Sequence of chain 1.C:
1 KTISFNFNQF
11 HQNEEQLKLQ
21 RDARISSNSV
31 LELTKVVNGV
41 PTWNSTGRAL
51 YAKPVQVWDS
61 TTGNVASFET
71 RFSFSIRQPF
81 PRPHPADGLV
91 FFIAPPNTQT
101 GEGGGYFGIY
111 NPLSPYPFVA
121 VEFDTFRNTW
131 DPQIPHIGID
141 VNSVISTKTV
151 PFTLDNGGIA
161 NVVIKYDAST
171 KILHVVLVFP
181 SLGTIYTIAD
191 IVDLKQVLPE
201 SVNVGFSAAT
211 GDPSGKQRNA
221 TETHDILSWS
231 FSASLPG

Binding-site contacts:
Ligand atom C4 contacts residue ASP87 of chain 1.C at 3.3 Å.
Ligand atom O3 contacts residue ASN128 of chain 1.C at 3.5 Å (h-bond).
Ligand atom C3 contacts residue ASP87 of chain 1.C at 3.3 Å.
Ligand atom C6 contacts residue SER214 of chain 1.C at 3.6 Å.
Ligand atom O4 contacts residue ASP212 of chain 1.C at 2.8 Å (salt-bridge).
Ligand atom O3 contacts residue HIS84 of chain 1.C at 4.1 Å.
Ligand atom C6 contacts residue ASP212 of chain 1.C at 4.1 Å.
Ligand atom O3 contacts residue PHE126 of chain 1.C at 3.7 Å.
Ligand atom O3 contacts residue ASP87 of chain 1.C at 2.3 Å (salt-bridge).
Ligand atom O6 contacts residue GLY215 of chain 1.C at 3.8 Å.
Ligand atom O2 contacts residue PHE126 of chain 1.C at 3.9 Å.
Ligand atom O3 contacts residue GLY215 of chain 1.C at 4.1 Å.
Ligand atom C4 contacts residue PHE126 of chain 1.C at 3.8 Å (hydrophobic).
Ligand atom C4 contacts residue ASP212 of chain 1.C at 4.1 Å.
Ligand atom O4 contacts residue GLY211 of chain 1.C at 3.4 Å.
Ligand atom O6 contacts residue HIS84 of chain 1.C at 3.2 Å (h-bond).
Ligand atom O6 contacts residue GLN217 of chain 1.C at 4.1 Å.
Ligand atom O3 contacts residue GLY105 of chain 1.C at 2.7 Å (h-bond).
Ligand atom O5 contacts residue ASP212 of chain 1.C at 3.8 Å.
Ligand atom C6 contacts residue HIS84 of chain 1.C at 4.0 Å.
Ligand atom C4 contacts residue ALA86 of chain 1.C at 4.2 Å (hydrophobic).
Ligand atom O4 contacts residue PHE126 of chain 1.C at 4.2 Å.
Ligand atom C1 contacts residue ASP212 of chain 1.C at 4.2 Å.
Ligand atom C6 contacts residue ALA220 of chain 1.C at 3.5 Å (hydrophobic).
Ligand atom C2 contacts residue PHE126 of chain 1.C at 3.8 Å (hydrophobic).
Ligand atom O2 contacts residue ASN128 of chain 1.C at 3.5 Å (h-bond).
Ligand atom O4 contacts residue ASP87 of chain 1.C at 2.8 Å (salt-bridge).
Ligand atom O6 contacts residue SER214 of chain 1.C at 4.3 Å.
Ligand atom C6 contacts residue GLY211 of chain 1.C at 3.9 Å.
Ligand atom O5 contacts residue GLY215 of chain 1.C at 3.8 Å.
Ligand atom O3 contacts residue GLY104 of chain 1.C at 3.5 Å.
Ligand atom O6 contacts residue ALA220 of chain 1.C at 3.6 Å.
Ligand atom O4 contacts residue GLY104 of chain 1.C at 3.9 Å.
Ligand atom C3 contacts residue PHE126 of chain 1.C at 3.4 Å (hydrophobic).
Ligand atom C3 contacts residue GLY105 of chain 1.C at 4.0 Å.
Ligand atom O4 contacts residue THR210 of chain 1.C at 4.2 Å.
Ligand atom C5 contacts residue PHE126 of chain 1.C at 3.7 Å (hydrophobic).
Ligand atom C4 contacts residue GLY215 of chain 1.C at 4.0 Å.
Ligand atom C3 contacts residue ASN128 of chain 1.C at 3.9 Å.
Ligand atom C2 contacts residue ASP212 of chain 1.C at 4.0 Å.

The protein below binds the small molecule below.
Small molecule (SMILES): OC[C@H]1O[C@H](O[C@@H]2[C@H](O)[C@@H](O)[C@@H](O)O[C@@H]2CO)[C@H](O)[C@@H](O)[C@H]1O